The small molecule below binds the protein below.
Small molecule (SMILES): CC(=O)N[C@H]1[C@H](O[C@H]2[C@H](O)[C@@H](NC(C)=O)CO[C@@H]2CO)O[C@H](CO)[C@@H](O[C@@H]2O[C@H](CO[C@H]3O[C@H](CO)[C@@H](O)[C@H](O)[C@@H]3O)[C@@H](O)[C@H](O)[C@@H]2O)[C@@H]1O

Sequence of chain 1.B:
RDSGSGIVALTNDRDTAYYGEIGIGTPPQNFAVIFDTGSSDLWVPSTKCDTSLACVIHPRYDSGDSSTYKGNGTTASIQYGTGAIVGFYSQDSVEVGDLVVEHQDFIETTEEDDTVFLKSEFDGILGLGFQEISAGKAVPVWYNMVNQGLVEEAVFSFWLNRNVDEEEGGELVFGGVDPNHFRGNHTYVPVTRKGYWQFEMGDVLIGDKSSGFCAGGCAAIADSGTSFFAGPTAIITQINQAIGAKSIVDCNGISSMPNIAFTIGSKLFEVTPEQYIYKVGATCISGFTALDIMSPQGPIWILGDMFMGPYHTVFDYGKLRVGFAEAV

Binding-site contacts:
Ligand atom O5 contacts residue ASN229 of chain 1.B at 2.2 Å (h-bond).
Ligand atom C1 contacts residue ASN229 of chain 1.B at 1.4 Å.
Ligand atom C5 contacts residue ASN229 of chain 1.B at 3.6 Å.
Ligand atom C7 contacts residue ASN229 of chain 1.B at 3.4 Å.
Ligand atom O7 contacts residue ASN229 of chain 1.B at 3.4 Å (h-bond).
Ligand atom C4 contacts residue ASN229 of chain 1.B at 4.1 Å.
Ligand atom C2 contacts residue ASN229 of chain 1.B at 2.4 Å.
Ligand atom C3 contacts residue ASN229 of chain 1.B at 3.7 Å.
Ligand atom N2 contacts residue ASN229 of chain 1.B at 3.0 Å (h-bond).